The small molecule below binds the protein below.
Small molecule (SMILES): COCCCCc1c(C(=O)N(CC(C)C)[C@@H]2CNC[C@H](C(=O)N3CCOCC3)C2)nnn1-c1ccccc1

Binding-site contacts:
Ligand atom O2 contacts residue GLN16 of chain 3.A at 3.6 Å.
Ligand atom N28 contacts residue ASP35 of chain 3.A at 2.7 Å (salt-bridge).
Ligand atom C1 contacts residue THR224 of chain 3.A at 3.1 Å.
Ligand atom N10 contacts residue THR82 of chain 3.A at 3.5 Å (h-bond).
Ligand atom C23 contacts residue GLY225 of chain 3.A at 3.6 Å.
Ligand atom C16 contacts residue PRO115 of chain 3.A at 3.5 Å (hydrophobic).
Ligand atom C6 contacts residue SER227 of chain 3.A at 3.5 Å.
Ligand atom C29 contacts residue ASP35 of chain 3.A at 3.4 Å.
Ligand atom C6 contacts residue GLY225 of chain 3.A at 3.4 Å.
Ligand atom C29 contacts residue ASP223 of chain 3.A at 3.4 Å.
Ligand atom C16 contacts residue LEU118 of chain 3.A at 3.5 Å (hydrophobic).
Ligand atom C13 contacts residue PGE1 of chain 3.E at 3.4 Å.
Ligand atom C15 contacts residue LEU118 of chain 3.A at 3.3 Å (hydrophobic).
Ligand atom O33 contacts residue SER81 of chain 3.A at 2.9 Å (h-bond).
Ligand atom N9 contacts residue THR82 of chain 3.A at 2.7 Å (h-bond).
Ligand atom C36 contacts residue GLY37 of chain 3.A at 3.6 Å.
Ligand atom C3 contacts residue GLY225 of chain 3.A at 3.2 Å.
Ligand atom C30 contacts residue ASP223 of chain 3.A at 3.5 Å.
Ligand atom C27 contacts residue ASP35 of chain 3.A at 3.1 Å.
Ligand atom O37 contacts residue ILE302 of chain 3.A at 3.6 Å.
Ligand atom C36 contacts residue LEU221 of chain 3.A at 3.4 Å (hydrophobic).
Ligand atom C31 contacts residue SER81 of chain 3.A at 3.6 Å.
Ligand atom C18 contacts residue GLY225 of chain 3.A at 3.4 Å.
Ligand atom O37 contacts residue THR306 of chain 3.A at 3.4 Å.
Ligand atom C32 contacts residue SER81 of chain 3.A at 3.5 Å.
Ligand atom N10 contacts residue PGE1 of chain 3.E at 3.7 Å.
Ligand atom O19 contacts residue GLY225 of chain 3.A at 3.3 Å (h-bond).
Ligand atom N28 contacts residue ASP223 of chain 3.A at 2.7 Å (salt-bridge).
Ligand atom O2 contacts residue TYR17 of chain 3.A at 3.1 Å (h-bond).
Ligand atom C4 contacts residue THR15 of chain 3.A at 3.4 Å.
Ligand atom C27 contacts residue ASP223 of chain 3.A at 3.6 Å.
Ligand atom O19 contacts residue ALA226 of chain 3.A at 3.5 Å.
Ligand atom O33 contacts residue TYR80 of chain 3.A at 3.2 Å.
Ligand atom C5 contacts residue GLY225 of chain 3.A at 3.5 Å.
Ligand atom C15 contacts residue GLN16 of chain 3.A at 3.2 Å.
Ligand atom C27 contacts residue GLY225 of chain 3.A at 3.3 Å.
Ligand atom C16 contacts residue ALA119 of chain 3.A at 3.5 Å (hydrophobic).
Ligand atom N20 contacts residue GLY225 of chain 3.A at 3.5 Å (h-bond).
Ligand atom C25 contacts residue GLY225 of chain 3.A at 3.7 Å.
Ligand atom C29 contacts residue GLY37 of chain 3.A at 3.5 Å.

Sequence of chain 3.A:
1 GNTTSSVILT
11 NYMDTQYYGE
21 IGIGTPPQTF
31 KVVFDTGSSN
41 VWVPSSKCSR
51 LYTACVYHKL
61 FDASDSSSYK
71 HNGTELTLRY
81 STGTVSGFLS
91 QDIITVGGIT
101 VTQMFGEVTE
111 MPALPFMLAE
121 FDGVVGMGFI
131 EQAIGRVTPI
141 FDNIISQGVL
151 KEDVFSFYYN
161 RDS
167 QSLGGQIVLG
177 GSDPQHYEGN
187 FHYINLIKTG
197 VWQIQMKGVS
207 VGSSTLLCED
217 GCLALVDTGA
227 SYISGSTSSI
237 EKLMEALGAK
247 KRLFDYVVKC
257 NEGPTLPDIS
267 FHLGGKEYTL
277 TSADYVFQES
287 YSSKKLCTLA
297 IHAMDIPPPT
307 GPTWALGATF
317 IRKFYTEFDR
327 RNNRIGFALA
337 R